A protein and the small-molecule ligand that binds it are described below.
Small molecule (SMILES): CC(=O)N[C@@H]1[C@@H](O)[C@H](O)[C@@H](CO)O[C@H]1O

Sequence of chain 1.D:
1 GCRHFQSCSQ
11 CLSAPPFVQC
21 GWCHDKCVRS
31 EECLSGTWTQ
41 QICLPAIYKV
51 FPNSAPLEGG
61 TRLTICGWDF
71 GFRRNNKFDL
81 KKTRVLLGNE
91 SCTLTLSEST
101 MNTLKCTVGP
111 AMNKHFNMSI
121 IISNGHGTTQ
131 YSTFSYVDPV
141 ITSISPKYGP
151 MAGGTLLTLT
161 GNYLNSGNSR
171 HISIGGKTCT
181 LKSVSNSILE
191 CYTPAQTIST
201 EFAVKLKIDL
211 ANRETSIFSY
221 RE

Binding-site contacts:
Ligand atom C8 contacts residue PHE116 of chain 1.D at 3.4 Å (hydrophobic).
Ligand atom C4 contacts residue ASN117 of chain 1.D at 4.1 Å.
Ligand atom O7 contacts residue PHE116 of chain 1.D at 4.4 Å.
Ligand atom C3 contacts residue ASN117 of chain 1.D at 3.9 Å.
Ligand atom C6 contacts residue ASN117 of chain 1.D at 4.4 Å.
Ligand atom O5 contacts residue ASN117 of chain 1.D at 2.1 Å (h-bond).
Ligand atom N2 contacts residue ASN117 of chain 1.D at 3.2 Å (h-bond).
Ligand atom C7 contacts residue PHE116 of chain 1.D at 4.1 Å (hydrophobic).
Ligand atom C1 contacts residue ASN117 of chain 1.D at 1.4 Å.
Ligand atom C5 contacts residue ASN117 of chain 1.D at 3.5 Å.
Ligand atom C2 contacts residue ASN117 of chain 1.D at 2.6 Å.
Ligand atom C7 contacts residue ASN117 of chain 1.D at 4.2 Å.